The protein below binds the small molecule below.
Small molecule (SMILES): Cc1ncc(COP(=O)(O)O)c(/C=C/C(=O)Cc2c[nH]c3ccccc23)c1O

Sequence of chain 1.D:
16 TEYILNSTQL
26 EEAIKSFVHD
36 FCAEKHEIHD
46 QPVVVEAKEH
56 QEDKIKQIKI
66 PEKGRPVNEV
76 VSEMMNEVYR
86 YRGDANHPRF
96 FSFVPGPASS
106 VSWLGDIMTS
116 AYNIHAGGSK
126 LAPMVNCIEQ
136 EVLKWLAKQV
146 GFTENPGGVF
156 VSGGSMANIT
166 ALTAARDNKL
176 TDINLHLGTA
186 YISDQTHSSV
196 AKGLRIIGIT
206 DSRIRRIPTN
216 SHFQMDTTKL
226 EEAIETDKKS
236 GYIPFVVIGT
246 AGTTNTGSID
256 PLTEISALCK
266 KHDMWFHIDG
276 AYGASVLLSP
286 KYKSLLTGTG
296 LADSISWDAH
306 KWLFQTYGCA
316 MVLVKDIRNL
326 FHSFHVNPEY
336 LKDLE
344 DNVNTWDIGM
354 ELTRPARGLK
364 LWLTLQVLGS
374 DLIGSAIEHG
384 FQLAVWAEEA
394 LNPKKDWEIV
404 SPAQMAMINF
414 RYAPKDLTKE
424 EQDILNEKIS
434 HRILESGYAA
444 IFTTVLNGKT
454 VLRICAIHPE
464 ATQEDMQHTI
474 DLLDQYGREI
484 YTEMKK

Sequence of chain 1.B:
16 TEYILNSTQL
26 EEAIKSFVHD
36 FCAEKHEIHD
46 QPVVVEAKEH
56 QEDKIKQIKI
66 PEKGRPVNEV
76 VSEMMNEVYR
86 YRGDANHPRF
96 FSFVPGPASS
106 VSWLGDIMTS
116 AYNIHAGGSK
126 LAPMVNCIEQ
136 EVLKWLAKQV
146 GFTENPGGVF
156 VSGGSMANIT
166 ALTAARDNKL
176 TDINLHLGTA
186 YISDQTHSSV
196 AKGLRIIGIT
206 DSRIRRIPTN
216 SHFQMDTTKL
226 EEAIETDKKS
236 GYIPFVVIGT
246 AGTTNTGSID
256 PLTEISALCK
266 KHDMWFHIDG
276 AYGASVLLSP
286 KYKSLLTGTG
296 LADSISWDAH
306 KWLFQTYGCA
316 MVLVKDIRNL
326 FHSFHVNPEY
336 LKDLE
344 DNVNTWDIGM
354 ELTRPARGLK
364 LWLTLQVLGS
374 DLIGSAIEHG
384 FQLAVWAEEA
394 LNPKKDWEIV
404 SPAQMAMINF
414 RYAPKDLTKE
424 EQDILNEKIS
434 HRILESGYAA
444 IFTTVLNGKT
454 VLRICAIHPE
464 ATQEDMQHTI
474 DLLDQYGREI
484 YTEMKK

Binding-site contacts:
Ligand atom C26 contacts residue HIS120 of chain 1.B at 3.5 Å.
Ligand atom N20 contacts residue VAL99 of chain 1.D at 3.5 Å (h-bond).
Ligand atom C05 contacts residue ALA276 of chain 1.D at 3.7 Å (hydrophobic).
Ligand atom N20 contacts residue HIS120 of chain 1.B at 3.6 Å.
Ligand atom O01 contacts residue THR249 of chain 1.D at 2.3 Å (h-bond).
Ligand atom C25 contacts residue TRP349 of chain 1.B at 3.8 Å (hydrophobic).
Ligand atom C26 contacts residue PHE98 of chain 1.D at 3.7 Å (hydrophobic).
Ligand atom C02 contacts residue HIS192 of chain 1.D at 3.7 Å.
Ligand atom C14 contacts residue LYS306 of chain 1.D at 3.1 Å.
Ligand atom C28 contacts residue ASP274 of chain 1.D at 3.7 Å.
Ligand atom C02 contacts residue THR249 of chain 1.D at 3.1 Å.
Ligand atom O12 contacts residue SER160 of chain 1.D at 2.5 Å (h-bond).
Ligand atom C05 contacts residue HIS192 of chain 1.D at 3.8 Å.
Ligand atom P09 contacts residue THR356 of chain 1.B at 3.8 Å.
Ligand atom O11 contacts residue GLY159 of chain 1.D at 2.9 Å (h-bond).
Ligand atom C03 contacts residue THR249 of chain 1.D at 3.5 Å.
Ligand atom C28 contacts residue THR249 of chain 1.D at 3.4 Å.
Ligand atom C13 contacts residue HIS192 of chain 1.D at 3.7 Å.
Ligand atom C07 contacts residue SER160 of chain 1.D at 3.7 Å.
Ligand atom N20 contacts residue PHE98 of chain 1.D at 3.7 Å.
Ligand atom C24 contacts residue LEU336 of chain 1.B at 3.6 Å (hydrophobic).
Ligand atom C21 contacts residue PHE98 of chain 1.D at 3.7 Å (hydrophobic).
Ligand atom N04 contacts residue HIS192 of chain 1.D at 3.6 Å.
Ligand atom C21 contacts residue HIS120 of chain 1.B at 3.5 Å.
Ligand atom O11 contacts residue ASP303 of chain 1.D at 2.5 Å (salt-bridge).
Ligand atom C17 contacts residue LYS306 of chain 1.D at 3.5 Å.
Ligand atom C15 contacts residue HIS192 of chain 1.D at 3.6 Å.
Ligand atom N04 contacts residue ASP274 of chain 1.D at 3.0 Å (salt-bridge).
Ligand atom N04 contacts residue ALA276 of chain 1.D at 3.6 Å.
Ligand atom C15 contacts residue LYS306 of chain 1.D at 3.6 Å.
Ligand atom O27 contacts residue THR249 of chain 1.D at 3.7 Å.
Ligand atom O10 contacts residue THR356 of chain 1.B at 2.4 Å (h-bond).
Ligand atom C06 contacts residue HIS192 of chain 1.D at 3.7 Å.
Ligand atom C05 contacts residue SER194 of chain 1.D at 3.8 Å.
Ligand atom C24 contacts residue TRP349 of chain 1.B at 3.6 Å (hydrophobic).
Ligand atom O11 contacts residue HIS305 of chain 1.D at 3.5 Å (h-bond).
Ligand atom C14 contacts residue HIS192 of chain 1.D at 3.7 Å.
Ligand atom C03 contacts residue HIS192 of chain 1.D at 3.7 Å.
Ligand atom C19 contacts residue VAL99 of chain 1.D at 3.2 Å (hydrophobic).
Ligand atom C25 contacts residue LEU339 of chain 1.B at 3.5 Å (hydrophobic).